Sequence of chain 1.K:
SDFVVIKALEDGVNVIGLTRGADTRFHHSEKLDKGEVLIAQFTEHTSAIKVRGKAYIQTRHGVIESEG

A small-molecule ligand and the protein it binds are described below.
Small molecule (SMILES): N[C@@H](Cc1c[nH]c2ccccc12)C(=O)O

Sequence of chain 1.J:
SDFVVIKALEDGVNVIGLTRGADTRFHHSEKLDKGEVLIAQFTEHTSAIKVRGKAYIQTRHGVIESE

Binding-site contacts:
Ligand atom O contacts residue THR47 of chain 1.K at 3.6 Å.
Ligand atom CZ2 contacts residue ALA44 of chain 1.K at 3.9 Å (hydrophobic).
Ligand atom CZ2 contacts residue ILE53 of chain 1.K at 4.0 Å (hydrophobic).
Ligand atom N contacts residue THR28 of chain 1.J at 2.9 Å (h-bond).
Ligand atom CA contacts residue GLY25 of chain 1.J at 3.4 Å.
Ligand atom CD1 contacts residue GLN45 of chain 1.K at 3.5 Å.
Ligand atom OXT contacts residue GLY25 of chain 1.J at 4.0 Å.
Ligand atom CA contacts residue THR23 of chain 1.J at 3.6 Å.
Ligand atom CD1 contacts residue THR47 of chain 1.K at 3.9 Å.
Ligand atom N contacts residue ARG24 of chain 1.J at 3.9 Å.
Ligand atom CE3 contacts residue HIS32 of chain 1.K at 4.0 Å.
Ligand atom C contacts residue THR50 of chain 1.K at 3.9 Å.
Ligand atom OXT contacts residue HIS49 of chain 1.K at 3.8 Å.
Ligand atom CA contacts residue THR28 of chain 1.J at 3.2 Å.
Ligand atom CG contacts residue SER51 of chain 1.J at 3.9 Å.
Ligand atom CB contacts residue THR23 of chain 1.J at 3.6 Å.
Ligand atom NE1 contacts residue ALA44 of chain 1.K at 4.0 Å.
Ligand atom CB contacts residue SER51 of chain 1.J at 3.5 Å.
Ligand atom N contacts residue GLY25 of chain 1.J at 2.8 Å (h-bond).
Ligand atom OXT contacts residue THR47 of chain 1.K at 2.6 Å (h-bond).
Ligand atom C contacts residue SER51 of chain 1.J at 3.6 Å.
Ligand atom CZ3 contacts residue GLY21 of chain 1.K at 3.7 Å.
Ligand atom C contacts residue THR47 of chain 1.K at 3.5 Å.
Ligand atom O contacts residue ARG24 of chain 1.J at 3.4 Å.
Ligand atom OXT contacts residue THR50 of chain 1.K at 2.7 Å (h-bond).
Ligand atom CE2 contacts residue GLN45 of chain 1.K at 3.8 Å.
Ligand atom O contacts residue THR23 of chain 1.J at 3.9 Å.
Ligand atom CB contacts residue THR28 of chain 1.J at 3.5 Å.
Ligand atom CA contacts residue SER51 of chain 1.J at 4.0 Å.
Ligand atom CZ3 contacts residue HIS32 of chain 1.K at 4.0 Å.
Ligand atom CH2 contacts residue GLY21 of chain 1.K at 3.7 Å.
Ligand atom N contacts residue ASP27 of chain 1.J at 3.1 Å (salt-bridge).
Ligand atom O contacts residue GLY25 of chain 1.J at 3.0 Å (h-bond).
Ligand atom NE1 contacts residue GLN45 of chain 1.K at 2.8 Å (h-bond).
Ligand atom CD1 contacts residue SER51 of chain 1.J at 3.5 Å.
Ligand atom O contacts residue SER51 of chain 1.J at 3.0 Å (h-bond).
Ligand atom N contacts residue THR23 of chain 1.J at 2.5 Å (h-bond).
Ligand atom CD2 contacts residue THR50 of chain 1.K at 4.1 Å.
Ligand atom C contacts residue GLY25 of chain 1.J at 3.4 Å.
Ligand atom CZ2 contacts residue THR50 of chain 1.K at 3.9 Å.